The protein below binds the small molecule below.
Small molecule (SMILES): OC[C@H]1O[C@H](O[C@H]2[C@H](O)[C@@H](O)[C@H](O)O[C@@H]2CO)[C@H](O)[C@@H](O)[C@@H]1O

Sequence of chain 1.D:
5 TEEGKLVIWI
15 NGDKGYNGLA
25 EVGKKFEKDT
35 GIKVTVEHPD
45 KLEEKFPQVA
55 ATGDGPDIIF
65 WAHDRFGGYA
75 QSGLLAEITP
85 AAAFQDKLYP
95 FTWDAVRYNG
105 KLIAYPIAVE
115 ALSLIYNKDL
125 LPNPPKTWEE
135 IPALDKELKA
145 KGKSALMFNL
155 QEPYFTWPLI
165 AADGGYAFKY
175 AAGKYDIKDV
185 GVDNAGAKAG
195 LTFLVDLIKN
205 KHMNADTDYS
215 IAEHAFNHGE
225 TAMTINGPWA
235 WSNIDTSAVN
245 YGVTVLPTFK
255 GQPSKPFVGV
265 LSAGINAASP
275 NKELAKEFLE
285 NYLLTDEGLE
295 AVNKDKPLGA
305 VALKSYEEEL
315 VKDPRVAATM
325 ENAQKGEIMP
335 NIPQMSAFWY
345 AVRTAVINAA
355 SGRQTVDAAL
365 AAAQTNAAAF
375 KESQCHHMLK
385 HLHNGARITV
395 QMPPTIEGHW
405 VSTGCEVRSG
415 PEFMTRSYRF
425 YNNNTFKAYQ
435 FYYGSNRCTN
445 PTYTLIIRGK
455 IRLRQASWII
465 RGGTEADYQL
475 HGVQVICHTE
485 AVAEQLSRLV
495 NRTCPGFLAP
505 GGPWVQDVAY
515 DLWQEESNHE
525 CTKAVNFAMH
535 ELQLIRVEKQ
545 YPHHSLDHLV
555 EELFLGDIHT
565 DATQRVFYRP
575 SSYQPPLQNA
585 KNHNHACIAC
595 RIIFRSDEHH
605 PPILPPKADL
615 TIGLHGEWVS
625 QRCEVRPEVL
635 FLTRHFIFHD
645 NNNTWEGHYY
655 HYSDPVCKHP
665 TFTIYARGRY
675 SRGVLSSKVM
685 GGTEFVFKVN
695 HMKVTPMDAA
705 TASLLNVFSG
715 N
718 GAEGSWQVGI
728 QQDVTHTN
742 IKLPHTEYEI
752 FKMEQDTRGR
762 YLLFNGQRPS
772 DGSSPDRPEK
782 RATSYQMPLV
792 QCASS

Binding-site contacts:
Ligand atom O6 contacts residue PRO157 of chain 1.D at 3.2 Å.
Ligand atom C2 contacts residue ASP68 of chain 1.D at 3.3 Å.
Ligand atom O3 contacts residue ASP68 of chain 1.D at 2.6 Å (salt-bridge).
Ligand atom C3 contacts residue ARG69 of chain 1.D at 3.9 Å.
Ligand atom O6 contacts residue PHE159 of chain 1.D at 3.8 Å.
Ligand atom C4 contacts residue TRP343 of chain 1.D at 3.5 Å (hydrophobic).
Ligand atom O3 contacts residue ALA66 of chain 1.D at 3.8 Å.
Ligand atom O6 contacts residue GLU156 of chain 1.D at 2.6 Å (salt-bridge).
Ligand atom O1 contacts residue LYS18 of chain 1.D at 2.6 Å (salt-bridge).
Ligand atom O1 contacts residue ASP17 of chain 1.D at 2.1 Å (salt-bridge).
Ligand atom O2 contacts residue LYS18 of chain 1.D at 2.6 Å (salt-bridge).
Ligand atom O2 contacts residue GLU114 of chain 1.D at 2.9 Å (salt-bridge).
Ligand atom C3 contacts residue ASP68 of chain 1.D at 3.4 Å.
Ligand atom O5 contacts residue TYR158 of chain 1.D at 3.2 Å.
Ligand atom O4 contacts residue TRP343 of chain 1.D at 3.6 Å.
Ligand atom C6 contacts residue PRO157 of chain 1.D at 3.7 Å (hydrophobic).
Ligand atom C6 contacts residue GLU156 of chain 1.D at 3.3 Å.
Ligand atom O3 contacts residue TRP65 of chain 1.D at 3.3 Å (h-bond).
Ligand atom O3 contacts residue TYR158 of chain 1.D at 3.8 Å.
Ligand atom C1 contacts residue ASP17 of chain 1.D at 3.4 Å.
Ligand atom C2 contacts residue GLU114 of chain 1.D at 3.7 Å.
Ligand atom C6 contacts residue TYR158 of chain 1.D at 3.8 Å (hydrophobic).
Ligand atom O5 contacts residue ASP17 of chain 1.D at 3.8 Å.
Ligand atom C1 contacts residue LYS18 of chain 1.D at 3.5 Å.
Ligand atom O2 contacts residue ASP68 of chain 1.D at 2.6 Å (salt-bridge).
Ligand atom O1 contacts residue ASN15 of chain 1.D at 3.8 Å.
Ligand atom C4 contacts residue TYR158 of chain 1.D at 3.9 Å (hydrophobic).
Ligand atom O3 contacts residue ARG69 of chain 1.D at 2.8 Å (salt-bridge).
Ligand atom O3 contacts residue GLU114 of chain 1.D at 3.8 Å.
Ligand atom C2 contacts residue LYS18 of chain 1.D at 3.5 Å.
Ligand atom C3 contacts residue TRP65 of chain 1.D at 3.8 Å (hydrophobic).
Ligand atom C6 contacts residue TRP343 of chain 1.D at 3.4 Å (hydrophobic).
Ligand atom O4 contacts residue ARG69 of chain 1.D at 2.9 Å (salt-bridge).
Ligand atom O2 contacts residue ALA66 of chain 1.D at 3.4 Å.
Ligand atom O6 contacts residue GLU156 of chain 1.D at 3.6 Å.
Ligand atom O2 contacts residue MET333 of chain 1.D at 3.8 Å.
Ligand atom C1 contacts residue TYR158 of chain 1.D at 3.5 Å (hydrophobic).
Ligand atom O6 contacts residue TYR158 of chain 1.D at 3.1 Å (h-bond).
Ligand atom O2 contacts residue TRP65 of chain 1.D at 3.5 Å (h-bond).
Ligand atom C2 contacts residue TRP233 of chain 1.D at 3.9 Å (hydrophobic).